A small-molecule ligand and the protein it binds are described below.
Small molecule (SMILES): N[C@@H](CCC(=O)O)C(=O)O

Binding-site contacts:
Ligand atom CA contacts residue THR113 of chain 1.B at 3.4 Å.
Ligand atom CG contacts residue ASP212 of chain 1.B at 4.1 Å.
Ligand atom OE2 contacts residue GLY169 of chain 1.B at 3.5 Å.
Ligand atom CD contacts residue ASP212 of chain 1.B at 4.2 Å.
Ligand atom OXT contacts residue GLY169 of chain 1.B at 3.5 Å.
Ligand atom OE2 contacts residue SER170 of chain 1.B at 3.2 Å (h-bond).
Ligand atom N contacts residue HIS85 of chain 1.B at 4.1 Å.
Ligand atom CB contacts residue HIS85 of chain 1.B at 3.5 Å.
Ligand atom O contacts residue THR113 of chain 1.B at 3.0 Å (h-bond).
Ligand atom C contacts residue SER170 of chain 1.B at 3.4 Å.
Ligand atom CD contacts residue SER170 of chain 1.B at 3.9 Å.
Ligand atom OXT contacts residue SER170 of chain 1.B at 3.0 Å (h-bond).
Ligand atom N contacts residue SER111 of chain 1.B at 2.9 Å (h-bond).
Ligand atom CD contacts residue THR171 of chain 1.B at 3.4 Å.
Ligand atom CA contacts residue SER170 of chain 1.B at 3.3 Å.
Ligand atom OE1 contacts residue THR171 of chain 1.B at 2.5 Å (h-bond).
Ligand atom CA contacts residue HIS85 of chain 1.B at 4.2 Å.
Ligand atom O contacts residue HIS85 of chain 1.B at 3.5 Å.
Ligand atom C contacts residue SER111 of chain 1.B at 4.2 Å.
Ligand atom N contacts residue THR113 of chain 1.B at 2.8 Å (h-bond).
Ligand atom O contacts residue SER170 of chain 1.B at 4.1 Å.
Ligand atom OE2 contacts residue THR171 of chain 1.B at 3.0 Å (h-bond).
Ligand atom CG contacts residue TYR211 of chain 1.B at 3.4 Å (hydrophobic).
Ligand atom O contacts residue ARG118 of chain 1.B at 2.8 Å (salt-bridge).
Ligand atom C contacts residue THR113 of chain 1.B at 3.7 Å.
Ligand atom CD contacts residue TYR211 of chain 1.B at 3.7 Å (hydrophobic).
Ligand atom N contacts residue TYR242 of chain 1.B at 4.1 Å.
Ligand atom OE1 contacts residue TYR211 of chain 1.B at 3.8 Å.
Ligand atom CA contacts residue SER111 of chain 1.B at 4.0 Å.
Ligand atom C contacts residue HIS85 of chain 1.B at 3.6 Å.
Ligand atom O contacts residue SER111 of chain 1.B at 3.5 Å (h-bond).
Ligand atom CB contacts residue TYR211 of chain 1.B at 4.3 Å (hydrophobic).
Ligand atom OE1 contacts residue ASP212 of chain 1.B at 3.1 Å (salt-bridge).
Ligand atom OXT contacts residue HIS85 of chain 1.B at 3.5 Å.
Ligand atom N contacts residue ASP212 of chain 1.B at 3.9 Å.
Ligand atom OE1 contacts residue SER170 of chain 1.B at 4.0 Å.
Ligand atom O contacts residue LEU112 of chain 1.B at 3.8 Å.
Ligand atom OXT contacts residue ARG118 of chain 1.B at 2.9 Å (salt-bridge).
Ligand atom C contacts residue ARG118 of chain 1.B at 3.4 Å.
Ligand atom N contacts residue SER170 of chain 1.B at 4.2 Å.

Sequence of chain 1.B:
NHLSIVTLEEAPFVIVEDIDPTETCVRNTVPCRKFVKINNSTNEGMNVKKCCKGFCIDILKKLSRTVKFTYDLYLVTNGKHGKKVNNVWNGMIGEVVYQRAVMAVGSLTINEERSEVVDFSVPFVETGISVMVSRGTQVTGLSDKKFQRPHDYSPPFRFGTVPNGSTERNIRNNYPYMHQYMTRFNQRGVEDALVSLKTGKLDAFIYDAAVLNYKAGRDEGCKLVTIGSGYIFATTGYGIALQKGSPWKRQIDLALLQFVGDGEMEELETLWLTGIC